A protein and the small-molecule ligand that binds it are described below.
Small molecule (SMILES): CC(C)CCC[C@@H](C)[C@H]1CC[C@H]2[C@@H]3CC=C4C[C@@H](O)CC[C@]4(C)[C@H]3CC[C@]12C

Binding-site contacts:
Ligand atom C20 contacts residue ILE259 of chain 1.A at 4.4 Å (hydrophobic).
Ligand atom C11 contacts residue ILE259 of chain 1.A at 4.3 Å (hydrophobic).
Ligand atom C27 contacts residue ALA256 of chain 1.A at 4.1 Å (hydrophobic).
Ligand atom C18 contacts residue ILE259 of chain 1.A at 3.6 Å (hydrophobic).
Ligand atom C18 contacts residue THR263 of chain 1.A at 3.8 Å.
Ligand atom C11 contacts residue THR263 of chain 1.A at 4.3 Å.
Ligand atom O1 contacts residue TYR266 of chain 1.A at 4.1 Å.
Ligand atom C13 contacts residue ILE259 of chain 1.A at 4.4 Å (hydrophobic).
Ligand atom C25 contacts residue ALA256 of chain 1.A at 3.8 Å (hydrophobic).
Ligand atom C19 contacts residue THR263 of chain 1.A at 3.5 Å.
Ligand atom C12 contacts residue ILE259 of chain 1.A at 4.0 Å (hydrophobic).
Ligand atom C26 contacts residue ALA256 of chain 1.A at 4.4 Å (hydrophobic).

Sequence of chain 1.A:
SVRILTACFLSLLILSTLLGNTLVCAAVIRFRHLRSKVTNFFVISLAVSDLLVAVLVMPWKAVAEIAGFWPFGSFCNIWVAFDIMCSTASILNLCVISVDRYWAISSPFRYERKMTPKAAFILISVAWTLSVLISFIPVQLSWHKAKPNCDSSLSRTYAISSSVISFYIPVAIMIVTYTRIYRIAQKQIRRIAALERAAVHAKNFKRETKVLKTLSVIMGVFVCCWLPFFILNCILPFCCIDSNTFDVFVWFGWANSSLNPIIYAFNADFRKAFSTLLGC